Binding-site contacts:
Ligand atom O19 contacts residue HIS94 of chain 1.A at 3.2 Å (h-bond).
Ligand atom C12 contacts residue PHE130 of chain 1.A at 4.0 Å (hydrophobic).
Ligand atom C22 contacts residue VAL134 of chain 1.A at 4.1 Å (hydrophobic).
Ligand atom C17 contacts residue ZN1 of chain 1.C at 2.7 Å.
Ligand atom O18 contacts residue ZN1 of chain 1.C at 1.9 Å.
Ligand atom C08 contacts residue PRO201 of chain 1.A at 3.7 Å (hydrophobic).
Ligand atom C20 contacts residue THR199 of chain 1.A at 3.3 Å.
Ligand atom C16 contacts residue LEU197 of chain 1.A at 3.9 Å (hydrophobic).
Ligand atom O09 contacts residue PHE130 of chain 1.A at 4.0 Å.
Ligand atom C20 contacts residue LEU197 of chain 1.A at 4.1 Å (hydrophobic).
Ligand atom C21 contacts residue LEU197 of chain 1.A at 4.1 Å (hydrophobic).
Ligand atom O18 contacts residue HIS96 of chain 1.A at 3.6 Å (h-bond).
Ligand atom C07 contacts residue PRO201 of chain 1.A at 3.8 Å (hydrophobic).
Ligand atom C17 contacts residue HIS94 of chain 1.A at 3.4 Å.
Ligand atom C16 contacts residue THR199 of chain 1.A at 3.2 Å.
Ligand atom C15 contacts residue LEU197 of chain 1.A at 3.9 Å (hydrophobic).
Ligand atom O18 contacts residue HIS94 of chain 1.A at 3.0 Å (h-bond).
Ligand atom C13 contacts residue VAL121 of chain 1.A at 4.0 Å (hydrophobic).
Ligand atom C23 contacts residue PRO201 of chain 1.A at 4.0 Å (hydrophobic).
Ligand atom O09 contacts residue LEU197 of chain 1.A at 3.7 Å.
Ligand atom C21 contacts residue VAL134 of chain 1.A at 4.2 Å (hydrophobic).
Ligand atom C21 contacts residue PHE130 of chain 1.A at 4.1 Å (hydrophobic).
Ligand atom C16 contacts residue THR198 of chain 1.A at 3.6 Å.
Ligand atom O19 contacts residue ZN1 of chain 1.C at 2.8 Å.
Ligand atom C16 contacts residue ZN1 of chain 1.C at 4.2 Å.
Ligand atom C15 contacts residue THR199 of chain 1.A at 3.7 Å.
Ligand atom O18 contacts residue HIS119 of chain 1.A at 3.2 Å (h-bond).
Ligand atom C13 contacts residue GLN92 of chain 1.A at 4.1 Å.
Ligand atom C17 contacts residue THR199 of chain 1.A at 4.0 Å.
Ligand atom C06 contacts residue PRO201 of chain 1.A at 4.0 Å (hydrophobic).
Ligand atom C14 contacts residue LEU197 of chain 1.A at 4.0 Å (hydrophobic).
Ligand atom C14 contacts residue HIS94 of chain 1.A at 3.9 Å.
Ligand atom O19 contacts residue THR199 of chain 1.A at 3.3 Å.
Ligand atom C22 contacts residue PRO201 of chain 1.A at 3.8 Å (hydrophobic).
Ligand atom O18 contacts residue THR198 of chain 1.A at 3.2 Å (h-bond).
Ligand atom O19 contacts residue THR198 of chain 1.A at 3.7 Å.
Ligand atom C21 contacts residue PRO201 of chain 1.A at 3.8 Å (hydrophobic).
Ligand atom C17 contacts residue HIS96 of chain 1.A at 4.0 Å.
Ligand atom C17 contacts residue THR198 of chain 1.A at 3.4 Å.
Ligand atom O19 contacts residue HIS96 of chain 1.A at 3.3 Å.

Sequence of chain 1.A:
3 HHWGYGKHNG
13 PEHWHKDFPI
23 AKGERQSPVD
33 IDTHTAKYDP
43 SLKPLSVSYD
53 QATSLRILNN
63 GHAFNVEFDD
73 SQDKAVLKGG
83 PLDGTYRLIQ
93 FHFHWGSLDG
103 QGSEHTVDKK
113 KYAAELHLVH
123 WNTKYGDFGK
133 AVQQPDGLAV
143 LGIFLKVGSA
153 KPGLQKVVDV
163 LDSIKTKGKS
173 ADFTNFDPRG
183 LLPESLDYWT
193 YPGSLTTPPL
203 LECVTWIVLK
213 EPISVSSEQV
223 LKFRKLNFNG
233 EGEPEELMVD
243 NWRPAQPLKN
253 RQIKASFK

This protein binds this small molecule.
Small molecule (SMILES): O=C(O)/C=C/c1cccc(OCc2cccc(CC(=O)O)c2)c1